The protein below binds the small molecule below.
Small molecule (SMILES): CC(=O)N[C@@H]1[C@@H](O)[C@H](O)[C@@H](CO)O[C@H]1O

Binding-site contacts:
Ligand atom C4 contacts residue ASN70 of chain 34.B at 4.2 Å.
Ligand atom O3 contacts residue PRO31 of chain 34.B at 4.2 Å.
Ligand atom O6 contacts residue ARG33 of chain 34.B at 3.0 Å (salt-bridge).
Ligand atom C2 contacts residue ASN70 of chain 34.B at 2.5 Å.
Ligand atom C5 contacts residue ARG33 of chain 34.B at 3.9 Å.
Ligand atom C7 contacts residue PRO31 of chain 34.B at 3.2 Å (hydrophobic).
Ligand atom C2 contacts residue PRO31 of chain 34.B at 4.0 Å (hydrophobic).
Ligand atom O7 contacts residue SER71 of chain 34.B at 4.4 Å.
Ligand atom O7 contacts residue ASN70 of chain 34.B at 3.5 Å (h-bond).
Ligand atom C1 contacts residue ASN70 of chain 34.B at 1.4 Å.
Ligand atom O5 contacts residue ARG33 of chain 34.B at 4.3 Å.
Ligand atom C1 contacts residue ARG33 of chain 34.B at 4.1 Å.
Ligand atom N2 contacts residue PRO31 of chain 34.B at 2.8 Å (h-bond).
Ligand atom C8 contacts residue ASN70 of chain 34.B at 3.9 Å.
Ligand atom O7 contacts residue PRO31 of chain 34.B at 3.0 Å (h-bond).
Ligand atom C5 contacts residue ASN70 of chain 34.B at 3.7 Å.
Ligand atom C7 contacts residue ASN70 of chain 34.B at 3.4 Å.
Ligand atom N2 contacts residue ASN70 of chain 34.B at 2.9 Å (h-bond).
Ligand atom C3 contacts residue ASN70 of chain 34.B at 3.8 Å.
Ligand atom C6 contacts residue ARG33 of chain 34.B at 3.7 Å.
Ligand atom C3 contacts residue PRO31 of chain 34.B at 4.1 Å (hydrophobic).
Ligand atom O5 contacts residue ASN70 of chain 34.B at 2.4 Å (h-bond).
Ligand atom N2 contacts residue ASN32 of chain 34.B at 4.2 Å.

Sequence of chain 34.B:
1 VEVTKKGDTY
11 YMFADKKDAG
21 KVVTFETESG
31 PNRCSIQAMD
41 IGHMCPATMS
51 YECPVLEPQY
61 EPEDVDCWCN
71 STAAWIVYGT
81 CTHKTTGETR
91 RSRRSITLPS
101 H